Sequence of chain 2.A:
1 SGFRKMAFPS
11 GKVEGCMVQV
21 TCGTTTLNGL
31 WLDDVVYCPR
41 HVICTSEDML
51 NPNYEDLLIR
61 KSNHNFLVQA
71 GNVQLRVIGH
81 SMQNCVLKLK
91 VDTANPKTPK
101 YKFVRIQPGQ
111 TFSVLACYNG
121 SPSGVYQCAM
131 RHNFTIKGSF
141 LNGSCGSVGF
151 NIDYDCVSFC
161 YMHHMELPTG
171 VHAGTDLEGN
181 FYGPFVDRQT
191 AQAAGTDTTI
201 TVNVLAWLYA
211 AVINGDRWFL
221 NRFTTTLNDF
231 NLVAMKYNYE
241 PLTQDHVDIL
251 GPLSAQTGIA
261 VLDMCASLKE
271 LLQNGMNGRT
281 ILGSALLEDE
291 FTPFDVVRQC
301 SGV

Sequence of chain 1.A:
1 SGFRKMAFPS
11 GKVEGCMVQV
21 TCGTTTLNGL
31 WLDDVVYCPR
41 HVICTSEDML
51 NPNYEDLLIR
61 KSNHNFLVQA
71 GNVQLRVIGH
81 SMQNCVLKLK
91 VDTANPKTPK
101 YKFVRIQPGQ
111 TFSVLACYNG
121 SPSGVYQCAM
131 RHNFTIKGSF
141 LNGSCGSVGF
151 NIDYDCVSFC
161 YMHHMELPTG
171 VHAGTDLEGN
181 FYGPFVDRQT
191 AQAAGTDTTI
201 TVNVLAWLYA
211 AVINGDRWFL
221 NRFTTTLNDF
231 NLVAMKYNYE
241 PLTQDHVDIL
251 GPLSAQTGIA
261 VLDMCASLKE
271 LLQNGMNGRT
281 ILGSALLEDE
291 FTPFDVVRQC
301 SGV

Binding-site contacts:
Ligand atom C27 contacts residue THR25 of chain 1.A at 3.7 Å.
Ligand atom C29 contacts residue THR26 of chain 1.A at 3.9 Å.
Ligand atom O33 contacts residue ASN142 of chain 1.A at 3.3 Å (h-bond).
Ligand atom F03 contacts residue HIS164 of chain 1.A at 3.9 Å.
Ligand atom O24 contacts residue GLY143 of chain 1.A at 3.1 Å (h-bond).
Ligand atom C18 contacts residue HIS163 of chain 1.A at 3.2 Å.
Ligand atom N20 contacts residue GLU166 of chain 1.A at 3.9 Å.
Ligand atom C15 contacts residue CYS145 of chain 1.A at 1.8 Å (hydrophobic).
Ligand atom C14 contacts residue CYS145 of chain 1.A at 3.0 Å (hydrophobic).
Ligand atom C26 contacts residue CYS145 of chain 1.A at 3.2 Å (hydrophobic).
Ligand atom C31 contacts residue THR25 of chain 1.A at 3.9 Å.
Ligand atom C32 contacts residue THR25 of chain 1.A at 3.8 Å.
Ligand atom C36 contacts residue GLN189 of chain 1.A at 3.2 Å.
Ligand atom F03 contacts residue ASP187 of chain 1.A at 3.9 Å.
Ligand atom C19 contacts residue HIS163 of chain 1.A at 3.5 Å.
Ligand atom O25 contacts residue HIS164 of chain 1.A at 3.5 Å (h-bond).
Ligand atom C22 contacts residue LEU141 of chain 1.A at 3.8 Å (hydrophobic).
Ligand atom C35 contacts residue GLN189 of chain 1.A at 3.8 Å.
Ligand atom C21 contacts residue PHE140 of chain 1.A at 3.5 Å (hydrophobic).
Ligand atom C21 contacts residue GLU166 of chain 1.A at 3.4 Å.
Ligand atom C18 contacts residue HIS164 of chain 1.A at 3.4 Å.
Ligand atom O25 contacts residue CYS145 of chain 1.A at 2.5 Å (h-bond).
Ligand atom N20 contacts residue HIS163 of chain 1.A at 3.0 Å (h-bond).
Ligand atom N20 contacts residue SER144 of chain 1.A at 3.7 Å.
Ligand atom C04 contacts residue HIS164 of chain 1.A at 3.9 Å.
Ligand atom N17 contacts residue HIS164 of chain 1.A at 3.0 Å (h-bond).
Ligand atom F01 contacts residue MET49 of chain 1.A at 2.9 Å.
Ligand atom C28 contacts residue THR26 of chain 1.A at 3.4 Å.
Ligand atom C22 contacts residue ASN142 of chain 1.A at 3.2 Å.
Ligand atom O25 contacts residue HIS41 of chain 1.A at 2.3 Å (h-bond).
Ligand atom C16 contacts residue CYS145 of chain 1.A at 2.5 Å (hydrophobic).
Ligand atom N17 contacts residue CYS145 of chain 1.A at 3.3 Å.
Ligand atom N20 contacts residue PHE140 of chain 1.A at 3.8 Å.
Ligand atom C18 contacts residue MET165 of chain 1.A at 3.5 Å (hydrophobic).
Ligand atom F03 contacts residue MET165 of chain 1.A at 3.6 Å.
Ligand atom S23 contacts residue ASN142 of chain 1.A at 3.3 Å (h-bond).
Ligand atom F01 contacts residue ASP187 of chain 1.A at 3.8 Å.
Ligand atom C15 contacts residue HIS41 of chain 1.A at 3.6 Å.
Ligand atom O24 contacts residue SER144 of chain 1.A at 3.3 Å (h-bond).
Ligand atom O24 contacts residue CYS145 of chain 1.A at 3.0 Å (h-bond).

This protein binds this small molecule.
Small molecule (SMILES): COC[C@@H](NC(=O)[C@@H]1CCCC(F)(F)C1)C(=O)N[C@H](Cc1ccccc1)[C@H](O)C(=O)NCc1nccs1